Binding-site contacts:
Ligand atom C7 contacts residue ILE156 of chain 1.A at 4.0 Å (hydrophobic).
Ligand atom C8 contacts residue GLN189 of chain 1.A at 4.4 Å.
Ligand atom O5 contacts residue THR193 of chain 1.A at 3.6 Å (h-bond).
Ligand atom O6 contacts residue THR193 of chain 1.A at 3.7 Å.
Ligand atom O6 contacts residue GLU194 of chain 1.A at 3.0 Å (salt-bridge).
Ligand atom C8 contacts residue THR150 of chain 1.A at 4.2 Å.
Ligand atom C8 contacts residue ILE156 of chain 1.A at 3.8 Å (hydrophobic).
Ligand atom O7 contacts residue LYS229 of chain 1.A at 3.6 Å (salt-bridge).
Ligand atom C7 contacts residue ASN191 of chain 1.A at 3.4 Å.
Ligand atom O5 contacts residue ASN191 of chain 1.A at 2.4 Å (h-bond).
Ligand atom C6 contacts residue GLU194 of chain 1.A at 3.9 Å.
Ligand atom N2 contacts residue ILE156 of chain 1.A at 3.7 Å.
Ligand atom C2 contacts residue ASN191 of chain 1.A at 2.5 Å.
Ligand atom O7 contacts residue ASN191 of chain 1.A at 3.5 Å (h-bond).
Ligand atom C5 contacts residue THR193 of chain 1.A at 3.9 Å.
Ligand atom C5 contacts residue ASN191 of chain 1.A at 3.7 Å.
Ligand atom O7 contacts residue GLN189 of chain 1.A at 4.2 Å.
Ligand atom C3 contacts residue ASN191 of chain 1.A at 3.8 Å.
Ligand atom C6 contacts residue THR193 of chain 1.A at 4.3 Å.
Ligand atom O6 contacts residue ASN191 of chain 1.A at 4.4 Å.
Ligand atom C1 contacts residue THR193 of chain 1.A at 3.5 Å.
Ligand atom C4 contacts residue ASN191 of chain 1.A at 4.2 Å.
Ligand atom C1 contacts residue ASN191 of chain 1.A at 1.4 Å.
Ligand atom C1 contacts residue ILE156 of chain 1.A at 4.1 Å (hydrophobic).
Ligand atom N2 contacts residue ASN191 of chain 1.A at 2.9 Å (h-bond).

This protein binds this small molecule.
Small molecule (SMILES): CC(=O)N[C@H]1[C@@H](O[C@H]2[C@H](O)[C@@H](NC(C)=O)CO[C@@H]2CO)O[C@H](CO)[C@@H](O)[C@@H]1O

Sequence of chain 1.A:
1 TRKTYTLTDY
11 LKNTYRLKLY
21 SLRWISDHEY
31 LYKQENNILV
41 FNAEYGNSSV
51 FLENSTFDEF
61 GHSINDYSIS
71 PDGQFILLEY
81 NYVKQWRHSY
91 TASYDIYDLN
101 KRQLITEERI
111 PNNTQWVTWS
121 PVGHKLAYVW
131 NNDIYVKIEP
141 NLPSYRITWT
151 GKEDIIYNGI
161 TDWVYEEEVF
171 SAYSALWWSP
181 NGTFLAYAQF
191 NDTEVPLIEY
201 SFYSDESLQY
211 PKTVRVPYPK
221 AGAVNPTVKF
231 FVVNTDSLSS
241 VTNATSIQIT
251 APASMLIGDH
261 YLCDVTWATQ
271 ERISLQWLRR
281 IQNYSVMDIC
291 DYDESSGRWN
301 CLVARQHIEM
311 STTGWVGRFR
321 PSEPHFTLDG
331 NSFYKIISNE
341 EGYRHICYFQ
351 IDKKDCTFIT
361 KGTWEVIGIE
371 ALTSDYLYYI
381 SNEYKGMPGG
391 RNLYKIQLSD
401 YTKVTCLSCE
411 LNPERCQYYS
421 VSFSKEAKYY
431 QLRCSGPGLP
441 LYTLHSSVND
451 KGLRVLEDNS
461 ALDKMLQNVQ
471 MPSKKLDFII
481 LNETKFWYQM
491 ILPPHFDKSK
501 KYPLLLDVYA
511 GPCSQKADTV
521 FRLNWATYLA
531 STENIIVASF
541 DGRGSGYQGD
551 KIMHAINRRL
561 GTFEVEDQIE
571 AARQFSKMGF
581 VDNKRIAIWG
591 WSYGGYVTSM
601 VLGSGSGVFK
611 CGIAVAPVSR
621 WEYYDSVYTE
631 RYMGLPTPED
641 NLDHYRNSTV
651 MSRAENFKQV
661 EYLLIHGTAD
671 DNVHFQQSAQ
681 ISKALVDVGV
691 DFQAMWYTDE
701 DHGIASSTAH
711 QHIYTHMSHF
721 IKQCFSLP